Binding-site contacts:
Ligand atom CG3 contacts residue VAL49 of chain 2.H at 3.7 Å (hydrophobic).
Ligand atom CG1 contacts residue ASP115 of chain 2.I at 3.5 Å.
Ligand atom CD2 contacts residue ALA27 of chain 2.H at 3.6 Å (hydrophobic).
Ligand atom CB1 contacts residue ASP115 of chain 2.I at 3.8 Å.
Ligand atom O1 contacts residue GLY47 of chain 2.H at 3.9 Å.
Ligand atom CB3 contacts residue THR45 of chain 2.H at 3.6 Å.
Ligand atom CB3 contacts residue THR1 of chain 2.H at 3.1 Å.
Ligand atom O28 contacts residue MET22 of chain 2.H at 3.9 Å.
Ligand atom C3 contacts residue GLY47 of chain 2.H at 3.9 Å.
Ligand atom N2 contacts residue THR21 of chain 2.H at 2.7 Å (h-bond).
Ligand atom CA3 contacts residue GLY47 of chain 2.H at 3.7 Å.
Ligand atom C1 contacts residue VAL49 of chain 2.H at 3.8 Å (hydrophobic).
Ligand atom CD1 contacts residue GLY119 of chain 2.I at 3.9 Å.
Ligand atom C1 contacts residue THR21 of chain 2.H at 3.4 Å.
Ligand atom CG3 contacts residue GLY47 of chain 2.H at 3.8 Å.
Ligand atom CE3 contacts residue LYS32 of chain 2.H at 3.9 Å.
Ligand atom C19 contacts residue LYS33 of chain 2.H at 3.5 Å.
Ligand atom O2 contacts residue ALA20 of chain 2.H at 3.3 Å.
Ligand atom CD2 contacts residue MET22 of chain 2.H at 3.6 Å (hydrophobic).
Ligand atom CE3 contacts residue VAL49 of chain 2.H at 3.6 Å (hydrophobic).
Ligand atom CE3 contacts residue ALA31 of chain 2.H at 3.6 Å (hydrophobic).
Ligand atom O3 contacts residue THR1 of chain 2.H at 2.1 Å (h-bond).
Ligand atom N3 contacts residue GLY47 of chain 2.H at 2.8 Å (h-bond).
Ligand atom O28 contacts residue THR21 of chain 2.H at 3.6 Å (h-bond).
Ligand atom CD1 contacts residue ASP115 of chain 2.I at 3.5 Å.
Ligand atom CA2 contacts residue GLY47 of chain 2.H at 3.3 Å.
Ligand atom C3 contacts residue THR1 of chain 2.H at 1.2 Å.
Ligand atom CA2 contacts residue THR21 of chain 2.H at 3.8 Å.
Ligand atom C10 contacts residue MET22 of chain 2.H at 3.8 Å (hydrophobic).
Ligand atom CB1 contacts residue VAL49 of chain 2.H at 3.5 Å (hydrophobic).
Ligand atom O2 contacts residue THR21 of chain 2.H at 3.0 Å (h-bond).
Ligand atom O1 contacts residue VAL49 of chain 2.H at 3.2 Å (h-bond).
Ligand atom CB3 contacts residue GLY47 of chain 2.H at 3.5 Å.
Ligand atom C2 contacts residue GLY47 of chain 2.H at 3.5 Å.
Ligand atom O3 contacts residue GLY47 of chain 2.H at 3.7 Å.
Ligand atom CA3 contacts residue THR1 of chain 2.H at 2.2 Å.
Ligand atom O1 contacts residue SER48 of chain 2.H at 3.6 Å.
Ligand atom CA1 contacts residue THR21 of chain 2.H at 3.1 Å.
Ligand atom CD1 contacts residue ILE121 of chain 2.I at 3.8 Å (hydrophobic).
Ligand atom N3 contacts residue THR1 of chain 2.H at 3.3 Å (h-bond).

Sequence of chain 2.I:
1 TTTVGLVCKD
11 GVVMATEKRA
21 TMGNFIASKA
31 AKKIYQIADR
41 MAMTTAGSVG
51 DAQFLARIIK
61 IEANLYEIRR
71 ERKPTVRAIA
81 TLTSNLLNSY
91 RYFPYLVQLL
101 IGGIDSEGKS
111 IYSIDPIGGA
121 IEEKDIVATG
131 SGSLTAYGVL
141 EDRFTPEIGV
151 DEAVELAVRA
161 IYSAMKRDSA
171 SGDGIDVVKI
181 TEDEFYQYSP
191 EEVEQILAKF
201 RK

Sequence of chain 2.H:
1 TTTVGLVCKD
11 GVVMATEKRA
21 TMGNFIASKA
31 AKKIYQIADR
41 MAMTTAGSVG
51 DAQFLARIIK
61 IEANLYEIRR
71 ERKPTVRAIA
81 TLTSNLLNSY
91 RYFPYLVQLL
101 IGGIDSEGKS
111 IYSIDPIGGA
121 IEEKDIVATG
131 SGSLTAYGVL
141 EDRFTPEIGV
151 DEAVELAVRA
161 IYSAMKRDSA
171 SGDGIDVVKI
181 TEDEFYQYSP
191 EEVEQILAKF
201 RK

A protein and the small-molecule ligand that binds it are described below.
Small molecule (SMILES): CCCC[C@@H](C=O)NC(=O)[C@H](CC(C)C)NC(=O)[C@H](CC(C)C)NC(C)=O